This protein binds this small molecule.
Small molecule (SMILES): NCC(=O)O

Sequence of chain 1.L:
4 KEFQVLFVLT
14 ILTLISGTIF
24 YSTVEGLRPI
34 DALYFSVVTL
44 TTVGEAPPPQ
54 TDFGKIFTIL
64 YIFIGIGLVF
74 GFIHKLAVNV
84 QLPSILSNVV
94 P

Binding-site contacts:
Ligand atom C contacts residue GLY70 of chain 1.I at 4.3 Å.
Ligand atom OXT contacts residue LEU71 of chain 1.I at 3.6 Å.
Ligand atom CA contacts residue GLY70 of chain 1.I at 3.8 Å.
Ligand atom O contacts residue LEU85 of chain 1.L at 3.6 Å.
Ligand atom C contacts residue ALA80 of chain 1.L at 3.9 Å (hydrophobic).
Ligand atom CA contacts residue LEU71 of chain 1.I at 4.5 Å (hydrophobic).
Ligand atom CA contacts residue GLY74 of chain 1.I at 4.4 Å.
Ligand atom OXT contacts residue ALA80 of chain 1.L at 4.1 Å.
Ligand atom OXT contacts residue GLN84 of chain 1.L at 3.9 Å.
Ligand atom OXT contacts residue GLY70 of chain 1.I at 3.8 Å.
Ligand atom O contacts residue GLN84 of chain 1.L at 4.3 Å.
Ligand atom C contacts residue LEU71 of chain 1.I at 4.4 Å (hydrophobic).
Ligand atom O contacts residue ALA80 of chain 1.L at 3.2 Å (h-bond).
Ligand atom O contacts residue ILE88 of chain 1.L at 4.3 Å.

Sequence of chain 1.I:
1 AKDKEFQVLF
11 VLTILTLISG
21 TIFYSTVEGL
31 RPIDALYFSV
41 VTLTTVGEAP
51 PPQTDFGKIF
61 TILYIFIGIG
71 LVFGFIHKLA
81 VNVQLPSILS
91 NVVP